Sequence of chain 2.A:
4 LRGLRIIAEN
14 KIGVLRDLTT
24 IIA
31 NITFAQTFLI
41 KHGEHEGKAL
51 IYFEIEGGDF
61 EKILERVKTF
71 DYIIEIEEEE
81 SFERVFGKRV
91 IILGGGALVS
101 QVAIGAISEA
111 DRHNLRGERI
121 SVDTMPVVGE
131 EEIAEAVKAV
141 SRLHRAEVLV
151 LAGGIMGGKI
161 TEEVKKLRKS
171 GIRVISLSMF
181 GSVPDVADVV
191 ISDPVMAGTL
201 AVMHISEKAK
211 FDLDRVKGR

Binding-site contacts:
Ligand atom C1 contacts residue ASP123 of chain 2.C at 3.5 Å.
Ligand atom C5 contacts residue ASP123 of chain 2.C at 3.5 Å.
Ligand atom O2 contacts residue LEU143 of chain 2.A at 3.9 Å.
Ligand atom O1 contacts residue SER121 of chain 2.C at 3.1 Å (h-bond).
Ligand atom C4 contacts residue ILE91 of chain 2.A at 4.1 Å (hydrophobic).
Ligand atom C3 contacts residue LEU143 of chain 2.A at 3.5 Å (hydrophobic).
Ligand atom O4 contacts residue ASP123 of chain 2.A at 3.7 Å.
Ligand atom O3 contacts residue PHE86 of chain 2.C at 3.0 Å.
Ligand atom C5 contacts residue THR124 of chain 2.A at 3.6 Å.
Ligand atom C2 contacts residue ARG89 of chain 2.A at 3.0 Å.
Ligand atom O2 contacts residue ARG145 of chain 2.C at 3.0 Å (salt-bridge).
Ligand atom C4 contacts residue ASP123 of chain 2.C at 3.8 Å.
Ligand atom C3 contacts residue ASP123 of chain 2.A at 4.2 Å.
Ligand atom C4 contacts residue ASP123 of chain 2.A at 3.4 Å.
Ligand atom O1 contacts residue PHE86 of chain 2.C at 4.2 Å.
Ligand atom O2 contacts residue ARG89 of chain 2.C at 4.0 Å.
Ligand atom O1 contacts residue ARG145 of chain 2.C at 3.0 Å (salt-bridge).
Ligand atom O4 contacts residue ILE91 of chain 2.A at 3.1 Å.
Ligand atom C1 contacts residue ARG89 of chain 2.C at 3.9 Å.
Ligand atom O5 contacts residue THR124 of chain 2.A at 4.1 Å.
Ligand atom C1 contacts residue SER121 of chain 2.C at 3.2 Å.
Ligand atom O4 contacts residue PHE86 of chain 2.C at 4.2 Å.
Ligand atom C2 contacts residue ASP123 of chain 2.C at 3.5 Å.
Ligand atom O1 contacts residue ASP123 of chain 2.C at 3.2 Å (salt-bridge).
Ligand atom C5 contacts residue PHE86 of chain 2.C at 3.8 Å (hydrophobic).
Ligand atom O4 contacts residue LEU143 of chain 2.A at 4.1 Å.
Ligand atom O1 contacts residue ARG89 of chain 2.C at 2.7 Å (salt-bridge).
Ligand atom C2 contacts residue ARG145 of chain 2.C at 4.0 Å.
Ligand atom O5 contacts residue SER121 of chain 2.C at 2.5 Å (h-bond).
Ligand atom O5 contacts residue ASP123 of chain 2.C at 2.9 Å (salt-bridge).
Ligand atom C1 contacts residue ARG145 of chain 2.C at 3.7 Å.
Ligand atom C3 contacts residue PHE86 of chain 2.C at 4.2 Å (hydrophobic).
Ligand atom O3 contacts residue ARG89 of chain 2.A at 4.3 Å.
Ligand atom O2 contacts residue ARG89 of chain 2.A at 3.1 Å (salt-bridge).
Ligand atom C1 contacts residue PHE86 of chain 2.C at 3.6 Å (hydrophobic).
Ligand atom O3 contacts residue LEU143 of chain 2.A at 3.0 Å.
Ligand atom C2 contacts residue ARG89 of chain 2.C at 4.1 Å.
Ligand atom C4 contacts residue ARG89 of chain 2.A at 4.0 Å.
Ligand atom C3 contacts residue ARG89 of chain 2.A at 3.1 Å.
Ligand atom C5 contacts residue SER121 of chain 2.C at 3.4 Å.

Sequence of chain 2.C:
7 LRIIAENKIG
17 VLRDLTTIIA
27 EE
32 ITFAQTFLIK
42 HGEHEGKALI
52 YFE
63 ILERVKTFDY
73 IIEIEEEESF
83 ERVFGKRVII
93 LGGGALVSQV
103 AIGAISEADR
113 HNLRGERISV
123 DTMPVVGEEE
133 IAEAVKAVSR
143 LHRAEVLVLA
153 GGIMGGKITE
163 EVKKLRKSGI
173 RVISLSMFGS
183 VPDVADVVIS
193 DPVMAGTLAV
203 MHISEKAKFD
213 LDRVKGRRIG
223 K

A protein and the small-molecule ligand that binds it are described below.
Small molecule (SMILES): O[C@@H]1[C@H](O)[C@H](O)CO[C@H]1O